The protein below binds the small molecule below.
Small molecule (SMILES): COc1ccc(CN2CCc3c(c(C(=O)N[C@@H](CC(=O)O)c4ccccc4)nn3CCO)C2)c2ccccc12

Sequence of chain 1.C:
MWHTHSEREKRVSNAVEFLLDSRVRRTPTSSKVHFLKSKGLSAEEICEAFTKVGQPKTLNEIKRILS

Binding-site contacts:
Ligand atom C21 contacts residue GLU17 of chain 1.C at 3.9 Å.
Ligand atom C34 contacts residue ASN14 of chain 1.C at 3.7 Å.
Ligand atom O2 contacts residue PHE18 of chain 1.C at 4.0 Å.
Ligand atom C9 contacts residue ARG23 of chain 1.C at 3.8 Å.
Ligand atom C30 contacts residue ASN14 of chain 1.C at 4.0 Å.
Ligand atom C4 contacts residue PHE18 of chain 1.C at 3.5 Å (hydrophobic).
Ligand atom O27 contacts residue PHE35 of chain 1.C at 3.5 Å.
Ligand atom C1 contacts residue PHE35 of chain 1.C at 3.7 Å (hydrophobic).
Ligand atom C18 contacts residue ASP21 of chain 1.C at 3.9 Å.
Ligand atom C32 contacts residue ASN14 of chain 1.C at 3.6 Å.
Ligand atom O2 contacts residue THR27 of chain 1.C at 3.8 Å.
Ligand atom C19 contacts residue PHE18 of chain 1.C at 3.9 Å (hydrophobic).
Ligand atom C35 contacts residue ASN14 of chain 1.C at 3.7 Å.
Ligand atom C31 contacts residue LYS39 of chain 1.C at 3.9 Å.
Ligand atom C35 contacts residue ALA15 of chain 1.C at 3.6 Å (hydrophobic).
Ligand atom C5 contacts residue PHE35 of chain 1.C at 3.7 Å (hydrophobic).
Ligand atom C34 contacts residue LYS39 of chain 1.C at 3.8 Å.
Ligand atom C5 contacts residue PHE18 of chain 1.C at 3.7 Å (hydrophobic).
Ligand atom N20 contacts residue PHE18 of chain 1.C at 3.9 Å.
Ligand atom C17 contacts residue VAL24 of chain 1.C at 3.9 Å (hydrophobic).
Ligand atom C21 contacts residue PHE18 of chain 1.C at 3.9 Å (hydrophobic).
Ligand atom C8 contacts residue THR27 of chain 1.C at 3.6 Å.
Ligand atom C31 contacts residue ASN14 of chain 1.C at 3.7 Å.
Ligand atom C34 contacts residue LEU36 of chain 1.C at 3.9 Å (hydrophobic).
Ligand atom C36 contacts residue ASN14 of chain 1.C at 3.7 Å.
Ligand atom C7 contacts residue THR27 of chain 1.C at 3.4 Å.
Ligand atom C1 contacts residue SER31 of chain 1.C at 3.8 Å.
Ligand atom C16 contacts residue PHE18 of chain 1.C at 3.7 Å (hydrophobic).
Ligand atom C33 contacts residue ASN14 of chain 1.C at 3.6 Å.
Ligand atom C15 contacts residue PHE18 of chain 1.C at 3.9 Å (hydrophobic).
Ligand atom C33 contacts residue LYS39 of chain 1.C at 3.5 Å.
Ligand atom C34 contacts residue LEU41 of chain 1.C at 3.8 Å (hydrophobic).
Ligand atom C4 contacts residue PHE35 of chain 1.C at 3.7 Å (hydrophobic).
Ligand atom C32 contacts residue LYS39 of chain 1.C at 3.8 Å.
Ligand atom C35 contacts residue LEU36 of chain 1.C at 3.5 Å (hydrophobic).
Ligand atom C3 contacts residue PHE18 of chain 1.C at 3.8 Å (hydrophobic).
Ligand atom C1 contacts residue PHE18 of chain 1.C at 4.0 Å (hydrophobic).
Ligand atom C18 contacts residue ARG23 of chain 1.C at 3.7 Å.
Ligand atom O27 contacts residue LYS39 of chain 1.C at 4.0 Å.
Ligand atom C34 contacts residue ALA15 of chain 1.C at 3.9 Å (hydrophobic).